Sequence of chain 1.A:
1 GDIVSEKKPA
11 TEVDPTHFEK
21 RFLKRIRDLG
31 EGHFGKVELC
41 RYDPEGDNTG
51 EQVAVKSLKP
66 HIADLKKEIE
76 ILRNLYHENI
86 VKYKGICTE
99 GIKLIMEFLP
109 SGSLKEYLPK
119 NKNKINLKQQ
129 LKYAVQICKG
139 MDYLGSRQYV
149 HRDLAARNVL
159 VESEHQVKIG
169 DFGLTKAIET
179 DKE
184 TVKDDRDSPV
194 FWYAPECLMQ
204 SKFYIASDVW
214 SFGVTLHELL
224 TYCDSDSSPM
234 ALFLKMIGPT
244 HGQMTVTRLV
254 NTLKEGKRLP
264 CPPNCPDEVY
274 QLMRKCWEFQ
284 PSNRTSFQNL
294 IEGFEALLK

Binding-site contacts:
Ligand atom C15 contacts residue ALA54 of chain 1.A at 3.7 Å (hydrophobic).
Ligand atom N9 contacts residue GLY110 of chain 1.A at 3.6 Å.
Ligand atom N16 contacts residue GLU105 of chain 1.A at 3.0 Å (salt-bridge).
Ligand atom C20 contacts residue ARG155 of chain 1.A at 3.9 Å.
Ligand atom C2 contacts residue GLU114 of chain 1.A at 3.7 Å.
Ligand atom N11 contacts residue GLU105 of chain 1.A at 4.0 Å.
Ligand atom C24 contacts residue VAL37 of chain 1.A at 3.6 Å (hydrophobic).
Ligand atom C24 contacts residue GLY30 of chain 1.A at 3.9 Å.
Ligand atom C26 contacts residue ASP169 of chain 1.A at 3.5 Å.
Ligand atom N11 contacts residue LEU107 of chain 1.A at 3.0 Å (h-bond).
Ligand atom N27 contacts residue ASP169 of chain 1.A at 3.5 Å.
Ligand atom C25 contacts residue LEU29 of chain 1.A at 3.9 Å (hydrophobic).
Ligand atom N16 contacts residue ALA54 of chain 1.A at 3.3 Å.
Ligand atom N11 contacts residue PHE106 of chain 1.A at 3.5 Å.
Ligand atom O4 contacts residue SER111 of chain 1.A at 3.4 Å (h-bond).
Ligand atom C1 contacts residue LEU29 of chain 1.A at 3.6 Å (hydrophobic).
Ligand atom C12 contacts residue GLU105 of chain 1.A at 3.8 Å.
Ligand atom C8 contacts residue LEU158 of chain 1.A at 3.8 Å (hydrophobic).
Ligand atom C15 contacts residue GLY168 of chain 1.A at 3.9 Å.
Ligand atom C21 contacts residue ARG155 of chain 1.A at 3.7 Å.
Ligand atom N16 contacts residue LEU158 of chain 1.A at 3.7 Å.
Ligand atom C14 contacts residue GLY168 of chain 1.A at 3.8 Å.
Ligand atom C10 contacts residue PHE106 of chain 1.A at 3.5 Å (hydrophobic).
Ligand atom O4 contacts residue GLU114 of chain 1.A at 2.7 Å (salt-bridge).
Ligand atom C7 contacts residue LEU158 of chain 1.A at 3.6 Å (hydrophobic).
Ligand atom C21 contacts residue ASN156 of chain 1.A at 3.6 Å.
Ligand atom N6 contacts residue LEU158 of chain 1.A at 3.9 Å.
Ligand atom C25 contacts residue VAL37 of chain 1.A at 3.7 Å (hydrophobic).
Ligand atom C2 contacts residue LEU29 of chain 1.A at 3.4 Å (hydrophobic).
Ligand atom C26 contacts residue ASN156 of chain 1.A at 3.8 Å.
Ligand atom C13 contacts residue LEU158 of chain 1.A at 3.8 Å (hydrophobic).
Ligand atom C12 contacts residue LEU158 of chain 1.A at 3.7 Å (hydrophobic).
Ligand atom C10 contacts residue LEU107 of chain 1.A at 3.3 Å (hydrophobic).
Ligand atom C15 contacts residue LEU158 of chain 1.A at 3.9 Å (hydrophobic).
Ligand atom C15 contacts residue MET104 of chain 1.A at 3.9 Å (hydrophobic).
Ligand atom N27 contacts residue ASN156 of chain 1.A at 3.7 Å.
Ligand atom C14 contacts residue LEU158 of chain 1.A at 3.9 Å (hydrophobic).
Ligand atom C12 contacts residue ALA54 of chain 1.A at 3.8 Å (hydrophobic).
Ligand atom C20 contacts residue LEU158 of chain 1.A at 3.8 Å (hydrophobic).
Ligand atom C1 contacts residue GLU114 of chain 1.A at 3.5 Å.

The small molecule below binds the protein below.
Small molecule (SMILES): C[C@@H](O)c1nc2cnc3[nH]ccc3c2n1C1CCC(C#N)CC1